Binding-site contacts:
Ligand atom C4 contacts residue THR316 of chain 1.A at 4.2 Å.
Ligand atom O3 contacts residue PO41 of chain 1.E at 3.9 Å.
Ligand atom C2 contacts residue GLN117 of chain 1.A at 3.6 Å.
Ligand atom C5 contacts residue TYR218 of chain 1.A at 4.2 Å (hydrophobic).
Ligand atom O3 contacts residue ALA315 of chain 1.A at 3.2 Å (h-bond).
Ligand atom C1 contacts residue ASN149 of chain 1.A at 3.3 Å.
Ligand atom O2 contacts residue LEU116 of chain 1.A at 3.5 Å.
Ligand atom C1 contacts residue PO41 of chain 1.E at 3.1 Å.
Ligand atom O4 contacts residue VAL208 of chain 1.A at 3.6 Å.
Ligand atom O1 contacts residue ASN149 of chain 1.A at 2.8 Å (h-bond).
Ligand atom O6 contacts residue GLN117 of chain 1.A at 3.1 Å (h-bond).
Ligand atom O4 contacts residue THR316 of chain 1.A at 3.6 Å.
Ligand atom O4 contacts residue GLY317 of chain 1.A at 3.9 Å.
Ligand atom O4 contacts residue TYR218 of chain 1.A at 4.2 Å.
Ligand atom C3 contacts residue GLN117 of chain 1.A at 4.3 Å.
Ligand atom O1 contacts residue PO41 of chain 1.E at 2.7 Å (h-bond).
Ligand atom O5 contacts residue TYR218 of chain 1.A at 4.4 Å.
Ligand atom C3 contacts residue ALA315 of chain 1.A at 3.7 Å (hydrophobic).
Ligand atom C2 contacts residue LEU116 of chain 1.A at 3.9 Å (hydrophobic).
Ligand atom C2 contacts residue ASN149 of chain 1.A at 4.3 Å.
Ligand atom C3 contacts residue THR316 of chain 1.A at 4.0 Å.
Ligand atom C2 contacts residue PO41 of chain 1.E at 4.0 Å.
Ligand atom O3 contacts residue THR316 of chain 1.A at 3.3 Å.
Ligand atom O1 contacts residue TYR218 of chain 1.A at 3.6 Å.
Ligand atom C1 contacts residue GLN117 of chain 1.A at 3.5 Å.
Ligand atom O2 contacts residue PO41 of chain 1.E at 4.4 Å.
Ligand atom O5 contacts residue GLN117 of chain 1.A at 2.9 Å (h-bond).
Ligand atom O3 contacts residue GLY317 of chain 1.A at 4.0 Å.
Ligand atom O5 contacts residue ASN149 of chain 1.A at 3.9 Å.
Ligand atom C4 contacts residue GLN117 of chain 1.A at 3.8 Å.
Ligand atom C4 contacts residue GLY317 of chain 1.A at 4.4 Å.
Ligand atom C1 contacts residue LEU116 of chain 1.A at 4.4 Å (hydrophobic).
Ligand atom C6 contacts residue GLN117 of chain 1.A at 4.0 Å.
Ligand atom O4 contacts residue ARG201 of chain 1.A at 3.6 Å (salt-bridge).
Ligand atom O6 contacts residue TYR218 of chain 1.A at 4.4 Å.
Ligand atom C5 contacts residue GLN117 of chain 1.A at 3.7 Å.
Ligand atom C3 contacts residue PO41 of chain 1.E at 3.7 Å.

A protein and the small-molecule ligand that binds it are described below.
Small molecule (SMILES): OC[C@H]1O[C@@](CO)(O[C@H]2O[C@H](CO)[C@@H](O)[C@H](O)[C@H]2O)[C@@H](O)[C@@H]1O

Sequence of chain 1.A:
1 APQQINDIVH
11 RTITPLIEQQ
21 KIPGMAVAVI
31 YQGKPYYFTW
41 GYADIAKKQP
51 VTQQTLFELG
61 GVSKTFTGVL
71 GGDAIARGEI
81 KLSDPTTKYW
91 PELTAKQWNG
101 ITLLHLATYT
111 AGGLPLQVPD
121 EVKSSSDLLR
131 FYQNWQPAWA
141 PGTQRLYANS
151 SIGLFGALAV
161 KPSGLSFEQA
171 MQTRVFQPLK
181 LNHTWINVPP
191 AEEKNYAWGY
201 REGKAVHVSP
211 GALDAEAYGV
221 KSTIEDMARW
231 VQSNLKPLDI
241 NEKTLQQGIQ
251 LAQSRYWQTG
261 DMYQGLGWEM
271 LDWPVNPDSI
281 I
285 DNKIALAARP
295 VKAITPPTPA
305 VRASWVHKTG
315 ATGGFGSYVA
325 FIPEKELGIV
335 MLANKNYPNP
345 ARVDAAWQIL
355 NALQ